The protein below binds the small molecule below.
Small molecule (SMILES): NC(=O)c1cncc(Br)c1

Binding-site contacts:
Ligand atom C2 contacts residue SER147 of chain 1.B at 3.6 Å.
Ligand atom C4 contacts residue GLN187 of chain 1.B at 4.1 Å.
Ligand atom C6 contacts residue SER147 of chain 1.B at 4.2 Å.
Ligand atom N8 contacts residue GLY127 of chain 1.B at 2.6 Å (h-bond).
Ligand atom O9 contacts residue ALA155 of chain 1.B at 4.0 Å.
Ligand atom N8 contacts residue PHE160 of chain 1.B at 3.7 Å.
Ligand atom O9 contacts residue ARG126 of chain 1.B at 3.3 Å.
Ligand atom C2 contacts residue PHE160 of chain 1.B at 3.4 Å (hydrophobic).
Ligand atom C7 contacts residue SER147 of chain 1.B at 4.1 Å.
Ligand atom BR contacts residue GLU189 of chain 1.B at 3.8 Å.
Ligand atom BR contacts residue SER148 of chain 1.B at 3.4 Å.
Ligand atom O9 contacts residue GLY127 of chain 1.B at 2.9 Å (h-bond).
Ligand atom C5 contacts residue SER147 of chain 1.B at 4.0 Å.
Ligand atom O9 contacts residue SER147 of chain 1.B at 4.5 Å.
Ligand atom C5 contacts residue SER148 of chain 1.B at 4.1 Å.
Ligand atom N3 contacts residue SER147 of chain 1.B at 3.2 Å.
Ligand atom C7 contacts residue PHE160 of chain 1.B at 3.6 Å (hydrophobic).
Ligand atom BR contacts residue VAL154 of chain 1.B at 4.1 Å.
Ligand atom C4 contacts residue PHE160 of chain 1.B at 3.6 Å (hydrophobic).
Ligand atom O9 contacts residue TYR125 of chain 1.B at 4.3 Å.
Ligand atom C5 contacts residue PHE160 of chain 1.B at 3.8 Å (hydrophobic).
Ligand atom C7 contacts residue ARG126 of chain 1.B at 3.8 Å.
Ligand atom C4 contacts residue SER147 of chain 1.B at 3.4 Å.
Ligand atom C6 contacts residue SER148 of chain 1.B at 4.3 Å.
Ligand atom C6 contacts residue PHE160 of chain 1.B at 3.6 Å (hydrophobic).
Ligand atom C1 contacts residue SER147 of chain 1.B at 3.9 Å.
Ligand atom O9 contacts residue PHE160 of chain 1.B at 4.0 Å.
Ligand atom C7 contacts residue GLY127 of chain 1.B at 3.5 Å.
Ligand atom C2 contacts residue ARG126 of chain 1.B at 4.0 Å.
Ligand atom N8 contacts residue ARG126 of chain 1.B at 3.6 Å (salt-bridge).
Ligand atom C4 contacts residue GLU189 of chain 1.B at 3.9 Å.
Ligand atom BR contacts residue GLN187 of chain 1.B at 3.5 Å.
Ligand atom BR contacts residue SER149 of chain 1.B at 3.7 Å.
Ligand atom C1 contacts residue ARG126 of chain 1.B at 4.3 Å.
Ligand atom N3 contacts residue PHE160 of chain 1.B at 3.5 Å.
Ligand atom C1 contacts residue PHE160 of chain 1.B at 3.8 Å (hydrophobic).

Sequence of chain 1.B:
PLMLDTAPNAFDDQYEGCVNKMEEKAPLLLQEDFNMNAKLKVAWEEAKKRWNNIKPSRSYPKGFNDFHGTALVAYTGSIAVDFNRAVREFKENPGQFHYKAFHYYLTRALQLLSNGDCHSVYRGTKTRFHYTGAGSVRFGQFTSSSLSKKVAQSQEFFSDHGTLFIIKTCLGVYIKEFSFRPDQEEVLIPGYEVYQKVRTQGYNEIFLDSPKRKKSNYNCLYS